A protein and the small-molecule ligand that binds it are described below.
Small molecule (SMILES): OC[C@H]1O[C@@H](O[C@H]2[C@H](O)[C@@H](O)[C@H](O[C@H]3[C@H](O)[C@@H](O)[C@H](O[C@H]4[C@H](O)[C@@H](O)[C@H](O)O[C@@H]4CO)O[C@@H]3CO)O[C@@H]2CO)[C@H](O)[C@@H](O)[C@@H]1O

Binding-site contacts:
Ligand atom O6 contacts residue PHE348 of chain 1.A at 3.3 Å.
Ligand atom C5 contacts residue GLN181 of chain 1.A at 3.6 Å.
Ligand atom C1 contacts residue GLU391 of chain 1.A at 3.2 Å.
Ligand atom O2 contacts residue GLN181 of chain 1.A at 3.5 Å (h-bond).
Ligand atom O2 contacts residue ASN318 of chain 1.A at 3.6 Å.
Ligand atom C6 contacts residue PHE454 of chain 1.A at 3.4 Å (hydrophobic).
Ligand atom O3 contacts residue TRP446 of chain 1.A at 3.1 Å (h-bond).
Ligand atom O5 contacts residue TYR320 of chain 1.A at 2.9 Å (h-bond).
Ligand atom O4 contacts residue GLN34 of chain 1.A at 3.1 Å (h-bond).
Ligand atom C6 contacts residue GLN181 of chain 1.A at 3.1 Å.
Ligand atom C4 contacts residue GLN181 of chain 1.A at 3.6 Å.
Ligand atom O4 contacts residue GLN181 of chain 1.A at 2.6 Å (h-bond).
Ligand atom O4 contacts residue TRP446 of chain 1.A at 3.6 Å (h-bond).
Ligand atom O2 contacts residue ASN180 of chain 1.A at 2.9 Å (h-bond).
Ligand atom O2 contacts residue ASN250 of chain 1.A at 3.4 Å (h-bond).
Ligand atom C3 contacts residue GLU391 of chain 1.A at 3.5 Å.
Ligand atom C2 contacts residue TRP363 of chain 1.A at 3.7 Å (hydrophobic).
Ligand atom C6 contacts residue GLU445 of chain 1.A at 3.3 Å.
Ligand atom C1 contacts residue GLN181 of chain 1.A at 3.1 Å.
Ligand atom O3 contacts residue GLU445 of chain 1.A at 3.4 Å (salt-bridge).
Ligand atom C5 contacts residue TYR320 of chain 1.A at 3.2 Å (hydrophobic).
Ligand atom O6 contacts residue PHE454 of chain 1.A at 3.5 Å.
Ligand atom O4 contacts residue GLU445 of chain 1.A at 2.4 Å (salt-bridge).
Ligand atom O3 contacts residue GLN34 of chain 1.A at 2.7 Å (h-bond).
Ligand atom C4 contacts residue GLU445 of chain 1.A at 3.5 Å.
Ligand atom C2 contacts residue GLU391 of chain 1.A at 3.2 Å.
Ligand atom O2 contacts residue GLU391 of chain 1.A at 2.7 Å (salt-bridge).
Ligand atom C5 contacts residue GLU391 of chain 1.A at 3.6 Å.
Ligand atom O6 contacts residue TRP363 of chain 1.A at 3.5 Å.
Ligand atom C2 contacts residue GLN181 of chain 1.A at 3.4 Å.
Ligand atom O2 contacts residue HIS135 of chain 1.A at 3.5 Å (h-bond).
Ligand atom C6 contacts residue TYR320 of chain 1.A at 3.4 Å (hydrophobic).
Ligand atom O5 contacts residue GLU391 of chain 1.A at 3.0 Å (salt-bridge).
Ligand atom O3 contacts residue HIS135 of chain 1.A at 2.8 Å (h-bond).
Ligand atom O6 contacts residue ASP248 of chain 1.A at 3.6 Å.
Ligand atom O4 contacts residue TRP363 of chain 1.A at 3.6 Å.
Ligand atom O3 contacts residue ASN250 of chain 1.A at 2.8 Å (h-bond).
Ligand atom O4 contacts residue TRP438 of chain 1.A at 3.4 Å.
Ligand atom O6 contacts residue GLU445 of chain 1.A at 2.4 Å (salt-bridge).
Ligand atom O3 contacts residue TRP363 of chain 1.A at 3.7 Å.

Sequence of chain 1.A:
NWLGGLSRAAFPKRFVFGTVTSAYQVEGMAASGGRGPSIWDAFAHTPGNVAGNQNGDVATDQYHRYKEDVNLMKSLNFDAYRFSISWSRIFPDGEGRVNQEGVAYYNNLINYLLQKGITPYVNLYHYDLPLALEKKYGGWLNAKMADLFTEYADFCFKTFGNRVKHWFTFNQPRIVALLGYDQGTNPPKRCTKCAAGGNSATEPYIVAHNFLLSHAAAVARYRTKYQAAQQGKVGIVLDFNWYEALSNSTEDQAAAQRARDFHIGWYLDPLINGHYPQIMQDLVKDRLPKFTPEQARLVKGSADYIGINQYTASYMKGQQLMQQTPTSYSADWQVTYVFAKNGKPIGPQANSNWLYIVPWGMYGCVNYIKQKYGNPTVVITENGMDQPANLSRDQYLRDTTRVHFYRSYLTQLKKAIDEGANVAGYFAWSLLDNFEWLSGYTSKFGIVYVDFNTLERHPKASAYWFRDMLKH